This protein binds this small molecule.
Small molecule (SMILES): CC[C@H](/C=C(/C)[C@@H]1C[C@@H](OC)C[C@H](O)C(C)(C)[C@@]2(O)O[C@@H](C[C@@H](OC)[C@H](O)C(=O)O1)C[C@@H](OC)[C@H]2O)CO

Binding-site contacts:
Ligand atom C17 contacts residue LYS122 of chain 13.B at 3.6 Å.
Ligand atom O24 contacts residue PHE294 of chain 11.B at 2.5 Å (h-bond).
Ligand atom O7 contacts residue ASP118 of chain 13.B at 3.6 Å.
Ligand atom C27 contacts residue PHE341 of chain 11.B at 3.5 Å (hydrophobic).
Ligand atom C3 contacts residue ASP295 of chain 11.B at 3.3 Å.
Ligand atom O2 contacts residue ALA296 of chain 11.B at 3.5 Å (h-bond).
Ligand atom C4 contacts residue LYS297 of chain 11.B at 2.9 Å.
Ligand atom C4 contacts residue ARG306 of chain 11.B at 3.2 Å.
Ligand atom C25 contacts residue ARG306 of chain 11.B at 3.5 Å.
Ligand atom O3 contacts residue ARG306 of chain 11.B at 2.1 Å (salt-bridge).
Ligand atom C3 contacts residue ARG306 of chain 11.B at 3.0 Å.
Ligand atom O2 contacts residue ASP295 of chain 11.B at 1.6 Å (salt-bridge).
Ligand atom C9 contacts residue ASP295 of chain 11.B at 3.6 Å.
Ligand atom C6 contacts residue ASP295 of chain 11.B at 3.7 Å.
Ligand atom O15 contacts residue ASP295 of chain 11.B at 3.6 Å.
Ligand atom C5 contacts residue ASP295 of chain 11.B at 3.0 Å.
Ligand atom C26 contacts residue TYR310 of chain 11.B at 3.8 Å (hydrophobic).
Ligand atom O1 contacts residue ALA296 of chain 11.B at 3.0 Å (h-bond).
Ligand atom O1 contacts residue PHE294 of chain 11.B at 3.5 Å (h-bond).
Ligand atom C5 contacts residue LYS297 of chain 11.B at 2.7 Å.
Ligand atom O2 contacts residue ARG306 of chain 11.B at 3.0 Å (salt-bridge).
Ligand atom O8 contacts residue ASP118 of chain 13.B at 2.9 Å (salt-bridge).
Ligand atom C23 contacts residue PHE294 of chain 11.B at 3.5 Å (hydrophobic).
Ligand atom C7 contacts residue ASP295 of chain 11.B at 3.6 Å.
Ligand atom C7 contacts residue LYS297 of chain 11.B at 3.3 Å.
Ligand atom C16 contacts residue ARG306 of chain 11.B at 2.6 Å.
Ligand atom C24 contacts residue TYR310 of chain 11.B at 3.8 Å (hydrophobic).
Ligand atom C4 contacts residue ASP295 of chain 11.B at 3.7 Å.
Ligand atom O1 contacts residue ASP295 of chain 11.B at 2.7 Å (salt-bridge).
Ligand atom C1 contacts residue ASP295 of chain 11.B at 2.5 Å.
Ligand atom C26 contacts residue PHE294 of chain 11.B at 3.8 Å (hydrophobic).
Ligand atom O2 contacts residue LYS297 of chain 11.B at 3.5 Å (salt-bridge).
Ligand atom C6 contacts residue ASP118 of chain 13.B at 3.6 Å.
Ligand atom C24 contacts residue PHE294 of chain 11.B at 3.2 Å (hydrophobic).
Ligand atom C2 contacts residue ASP295 of chain 11.B at 1.9 Å.
Ligand atom C6 contacts residue LYS297 of chain 11.B at 2.4 Å.
Ligand atom O24 contacts residue TYR310 of chain 11.B at 3.2 Å (h-bond).
Ligand atom O9 contacts residue ASP295 of chain 11.B at 3.5 Å (salt-bridge).
Ligand atom O91 contacts residue ASP295 of chain 11.B at 2.6 Å (salt-bridge).
Ligand atom C2 contacts residue ARG306 of chain 11.B at 3.5 Å.

Sequence of chain 13.B:
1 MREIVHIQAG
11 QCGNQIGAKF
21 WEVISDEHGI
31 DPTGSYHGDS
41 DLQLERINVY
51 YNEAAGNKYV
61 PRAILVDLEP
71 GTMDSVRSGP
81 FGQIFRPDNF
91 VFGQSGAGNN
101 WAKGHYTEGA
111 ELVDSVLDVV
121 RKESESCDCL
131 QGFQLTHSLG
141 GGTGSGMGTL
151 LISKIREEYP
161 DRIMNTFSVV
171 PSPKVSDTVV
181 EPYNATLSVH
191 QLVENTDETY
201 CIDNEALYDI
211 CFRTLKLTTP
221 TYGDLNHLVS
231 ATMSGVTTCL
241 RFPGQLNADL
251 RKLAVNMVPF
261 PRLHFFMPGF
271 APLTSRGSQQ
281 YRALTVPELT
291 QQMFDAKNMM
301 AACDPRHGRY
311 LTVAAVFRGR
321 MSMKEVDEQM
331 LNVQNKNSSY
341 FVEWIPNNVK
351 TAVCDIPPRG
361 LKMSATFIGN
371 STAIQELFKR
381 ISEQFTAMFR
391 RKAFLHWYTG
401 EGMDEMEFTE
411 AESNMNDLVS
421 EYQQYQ

Sequence of chain 11.B:
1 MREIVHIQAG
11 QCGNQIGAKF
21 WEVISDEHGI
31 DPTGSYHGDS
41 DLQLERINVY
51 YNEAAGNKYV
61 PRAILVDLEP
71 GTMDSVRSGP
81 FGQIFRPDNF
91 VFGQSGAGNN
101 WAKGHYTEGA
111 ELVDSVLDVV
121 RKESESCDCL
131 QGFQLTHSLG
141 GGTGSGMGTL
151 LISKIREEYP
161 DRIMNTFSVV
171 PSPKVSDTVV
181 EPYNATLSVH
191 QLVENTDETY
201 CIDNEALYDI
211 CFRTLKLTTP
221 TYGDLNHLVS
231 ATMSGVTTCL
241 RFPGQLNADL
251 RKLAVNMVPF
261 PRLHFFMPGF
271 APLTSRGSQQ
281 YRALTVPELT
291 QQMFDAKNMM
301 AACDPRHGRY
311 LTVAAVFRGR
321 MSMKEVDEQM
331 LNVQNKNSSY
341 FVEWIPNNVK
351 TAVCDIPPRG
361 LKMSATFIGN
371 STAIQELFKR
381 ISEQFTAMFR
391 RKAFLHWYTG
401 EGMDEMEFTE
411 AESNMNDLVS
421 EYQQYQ